Binding-site contacts:
Ligand atom C7 contacts residue ASN682 of chain 1.A at 3.5 Å.
Ligand atom C1 contacts residue ASN682 of chain 1.A at 1.4 Å.
Ligand atom O5 contacts residue ASN682 of chain 1.A at 2.3 Å (h-bond).
Ligand atom C3 contacts residue ASN682 of chain 1.A at 3.8 Å.
Ligand atom C4 contacts residue ASN682 of chain 1.A at 4.2 Å.
Ligand atom O6 contacts residue GLN891 of chain 1.A at 4.1 Å.
Ligand atom C2 contacts residue ASN682 of chain 1.A at 2.5 Å.
Ligand atom O7 contacts residue ASN682 of chain 1.A at 3.5 Å (h-bond).
Ligand atom C5 contacts residue ASN682 of chain 1.A at 3.6 Å.
Ligand atom N2 contacts residue ASN682 of chain 1.A at 2.9 Å (h-bond).
Ligand atom O7 contacts residue GLN887 of chain 1.A at 3.7 Å.

Sequence of chain 1.A:
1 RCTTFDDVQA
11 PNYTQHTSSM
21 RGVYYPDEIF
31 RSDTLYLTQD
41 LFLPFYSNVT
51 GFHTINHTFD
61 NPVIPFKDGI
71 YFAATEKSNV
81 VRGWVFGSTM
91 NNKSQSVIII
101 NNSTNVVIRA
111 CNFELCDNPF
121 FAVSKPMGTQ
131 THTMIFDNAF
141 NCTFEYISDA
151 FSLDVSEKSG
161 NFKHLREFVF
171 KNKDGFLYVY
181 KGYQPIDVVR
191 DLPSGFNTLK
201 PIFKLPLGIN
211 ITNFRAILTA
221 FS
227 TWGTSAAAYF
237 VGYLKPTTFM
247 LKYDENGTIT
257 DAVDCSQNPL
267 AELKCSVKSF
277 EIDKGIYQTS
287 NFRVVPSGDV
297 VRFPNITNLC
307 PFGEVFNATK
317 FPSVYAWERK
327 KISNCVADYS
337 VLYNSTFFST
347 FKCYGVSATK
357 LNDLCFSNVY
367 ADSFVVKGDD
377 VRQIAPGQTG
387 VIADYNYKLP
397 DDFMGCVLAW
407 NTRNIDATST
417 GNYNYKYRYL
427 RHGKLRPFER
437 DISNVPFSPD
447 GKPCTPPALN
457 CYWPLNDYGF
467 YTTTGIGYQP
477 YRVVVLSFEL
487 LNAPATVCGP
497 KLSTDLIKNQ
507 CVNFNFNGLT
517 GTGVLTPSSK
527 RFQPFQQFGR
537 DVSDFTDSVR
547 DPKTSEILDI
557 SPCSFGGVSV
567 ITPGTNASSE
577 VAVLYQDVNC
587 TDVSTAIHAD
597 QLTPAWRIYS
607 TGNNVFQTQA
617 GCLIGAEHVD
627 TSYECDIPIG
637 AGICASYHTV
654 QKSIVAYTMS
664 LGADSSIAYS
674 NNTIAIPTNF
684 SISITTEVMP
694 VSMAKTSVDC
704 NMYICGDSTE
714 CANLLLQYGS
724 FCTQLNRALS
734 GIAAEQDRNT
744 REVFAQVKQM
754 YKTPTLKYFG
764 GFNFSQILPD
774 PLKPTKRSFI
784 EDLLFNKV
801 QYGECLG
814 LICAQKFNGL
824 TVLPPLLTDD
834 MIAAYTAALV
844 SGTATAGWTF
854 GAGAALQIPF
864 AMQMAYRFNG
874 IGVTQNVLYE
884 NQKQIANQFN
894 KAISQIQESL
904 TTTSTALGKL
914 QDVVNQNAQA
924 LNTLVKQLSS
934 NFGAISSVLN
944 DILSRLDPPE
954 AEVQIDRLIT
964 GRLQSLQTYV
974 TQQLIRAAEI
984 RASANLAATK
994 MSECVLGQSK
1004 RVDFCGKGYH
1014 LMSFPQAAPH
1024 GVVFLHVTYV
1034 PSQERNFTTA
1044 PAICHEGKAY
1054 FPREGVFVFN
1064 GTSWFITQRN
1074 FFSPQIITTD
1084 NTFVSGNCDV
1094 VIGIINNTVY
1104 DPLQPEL

This small molecule binds to this protein.
Small molecule (SMILES): CC(=O)N[C@@H]1[C@@H](O)[C@H](O)[C@@H](CO)O[C@H]1O